Binding-site contacts:
Ligand atom N3 contacts residue LEU211 of chain 1.C at 3.7 Å.
Ligand atom C18 contacts residue LEU211 of chain 1.C at 3.7 Å (hydrophobic).
Ligand atom N2 contacts residue ILE115 of chain 1.C at 3.5 Å.
Ligand atom C26 contacts residue LEU273 of chain 1.D at 3.7 Å (hydrophobic).
Ligand atom C32 contacts residue THR258 of chain 1.C at 3.6 Å.
Ligand atom C2 contacts residue NDP1 of chain 1.J at 3.5 Å.
Ligand atom C24 contacts residue LEU165 of chain 1.C at 3.6 Å (hydrophobic).
Ligand atom C22 contacts residue TYR171 of chain 1.C at 3.1 Å (hydrophobic).
Ligand atom C32 contacts residue SER255 of chain 1.C at 3.5 Å.
Ligand atom C20 contacts residue MET227 of chain 1.C at 3.7 Å (hydrophobic).
Ligand atom C9 contacts residue THR118 of chain 1.C at 3.7 Å.
Ligand atom C24 contacts residue LEU211 of chain 1.C at 3.6 Å (hydrophobic).
Ligand atom C21 contacts residue MET227 of chain 1.C at 3.7 Å (hydrophobic).
Ligand atom C24 contacts residue MET227 of chain 1.C at 3.6 Å (hydrophobic).
Ligand atom C28 contacts residue THR258 of chain 1.C at 3.2 Å.
Ligand atom O1 contacts residue THR216 of chain 1.C at 3.7 Å.
Ligand atom N5 contacts residue LEU211 of chain 1.C at 2.8 Å (h-bond).
Ligand atom O1 contacts residue ILE115 of chain 1.C at 3.3 Å.
Ligand atom O2 contacts residue NDP1 of chain 1.J at 3.2 Å.
Ligand atom C24 contacts residue ASP253 of chain 1.C at 3.3 Å.
Ligand atom O2 contacts residue SER164 of chain 1.C at 2.7 Å (h-bond).
Ligand atom N2 contacts residue THR216 of chain 1.C at 3.5 Å.
Ligand atom C13 contacts residue VAL225 of chain 1.C at 3.5 Å (hydrophobic).
Ligand atom C6 contacts residue TYR177 of chain 1.C at 3.5 Å (hydrophobic).
Ligand atom N5 contacts residue MET227 of chain 1.C at 3.7 Å.
Ligand atom C19 contacts residue SER164 of chain 1.C at 3.1 Å.
Ligand atom C1 contacts residue TYR177 of chain 1.C at 3.6 Å (hydrophobic).
Ligand atom C22 contacts residue MET227 of chain 1.C at 3.6 Å (hydrophobic).
Ligand atom C23 contacts residue MET227 of chain 1.C at 3.6 Å (hydrophobic).
Ligand atom C11 contacts residue THR216 of chain 1.C at 3.7 Å.
Ligand atom N2 contacts residue NDP1 of chain 1.J at 3.0 Å (h-bond).
Ligand atom C5 contacts residue TYR177 of chain 1.C at 3.6 Å (hydrophobic).
Ligand atom C27 contacts residue THR258 of chain 1.C at 3.1 Å.
Ligand atom C21 contacts residue TYR171 of chain 1.C at 3.4 Å (hydrophobic).
Ligand atom O2 contacts residue TYR177 of chain 1.C at 2.8 Å (h-bond).
Ligand atom C11 contacts residue ILE115 of chain 1.C at 3.4 Å (hydrophobic).
Ligand atom N5 contacts residue GLY210 of chain 1.C at 3.5 Å.
Ligand atom C3 contacts residue NDP1 of chain 1.J at 3.7 Å.
Ligand atom C20 contacts residue LEU211 of chain 1.C at 3.6 Å (hydrophobic).
Ligand atom C33 contacts residue SER164 of chain 1.C at 3.6 Å.

The small molecule below binds the protein below.
Small molecule (SMILES): CC(C)(C)N1CCN(c2ccc(N3CCN(C(=O)NC4[C@@H]5CC6C[C@H]4CC(C(N)=O)(C6)C5)c4ccccc43)nc2)CC1

Sequence of chain 1.D:
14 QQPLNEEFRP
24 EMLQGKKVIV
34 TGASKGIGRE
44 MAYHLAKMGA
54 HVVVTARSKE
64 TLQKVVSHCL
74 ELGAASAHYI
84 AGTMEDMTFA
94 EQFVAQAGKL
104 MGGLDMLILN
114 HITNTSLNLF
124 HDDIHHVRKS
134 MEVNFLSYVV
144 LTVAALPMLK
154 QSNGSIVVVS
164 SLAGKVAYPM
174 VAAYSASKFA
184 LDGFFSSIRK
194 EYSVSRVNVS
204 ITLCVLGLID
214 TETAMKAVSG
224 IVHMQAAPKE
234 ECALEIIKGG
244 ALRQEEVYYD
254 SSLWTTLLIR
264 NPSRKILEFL

Sequence of chain 1.B:
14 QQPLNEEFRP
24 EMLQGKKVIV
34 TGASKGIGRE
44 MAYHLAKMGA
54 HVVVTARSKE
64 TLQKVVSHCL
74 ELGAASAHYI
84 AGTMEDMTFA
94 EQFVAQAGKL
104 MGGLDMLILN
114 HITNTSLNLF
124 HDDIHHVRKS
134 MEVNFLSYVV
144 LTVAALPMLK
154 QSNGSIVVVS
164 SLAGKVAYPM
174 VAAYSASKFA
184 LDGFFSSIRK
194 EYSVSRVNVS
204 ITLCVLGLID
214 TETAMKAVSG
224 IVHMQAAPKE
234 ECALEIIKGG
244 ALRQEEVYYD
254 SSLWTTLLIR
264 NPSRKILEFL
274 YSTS

Sequence of chain 1.C:
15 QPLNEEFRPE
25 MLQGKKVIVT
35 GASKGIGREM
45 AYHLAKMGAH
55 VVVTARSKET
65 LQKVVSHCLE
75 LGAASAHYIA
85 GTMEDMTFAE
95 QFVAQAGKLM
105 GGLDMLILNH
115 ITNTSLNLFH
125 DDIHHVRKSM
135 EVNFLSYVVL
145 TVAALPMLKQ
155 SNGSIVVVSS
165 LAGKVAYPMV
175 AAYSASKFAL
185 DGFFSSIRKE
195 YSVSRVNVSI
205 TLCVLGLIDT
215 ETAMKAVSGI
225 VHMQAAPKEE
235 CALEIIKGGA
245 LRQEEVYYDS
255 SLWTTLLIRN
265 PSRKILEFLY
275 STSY